Sequence of chain 1.F:
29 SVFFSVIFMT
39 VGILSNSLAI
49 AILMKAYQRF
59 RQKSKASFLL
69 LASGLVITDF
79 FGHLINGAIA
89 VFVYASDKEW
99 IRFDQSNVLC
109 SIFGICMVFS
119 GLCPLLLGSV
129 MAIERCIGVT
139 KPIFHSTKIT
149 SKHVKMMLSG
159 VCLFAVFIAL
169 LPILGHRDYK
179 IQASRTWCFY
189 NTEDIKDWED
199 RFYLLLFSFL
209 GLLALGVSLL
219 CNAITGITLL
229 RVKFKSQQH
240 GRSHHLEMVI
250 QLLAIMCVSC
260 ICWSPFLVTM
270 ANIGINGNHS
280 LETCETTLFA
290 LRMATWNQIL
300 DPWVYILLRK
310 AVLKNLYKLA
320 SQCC

Binding-site contacts:
Ligand atom C27 contacts residue PHE265 of chain 1.F at 3.8 Å (hydrophobic).
Ligand atom C10 contacts residue ASN84 of chain 1.F at 3.8 Å.
Ligand atom F20 contacts residue HIS81 of chain 1.F at 2.8 Å.
Ligand atom C11 contacts residue SER33 of chain 1.F at 3.7 Å.
Ligand atom O12 contacts residue SER33 of chain 1.F at 3.2 Å (h-bond).
Ligand atom C25 contacts residue GLY119 of chain 1.F at 3.8 Å.
Ligand atom O15 contacts residue THR294 of chain 1.F at 3.7 Å.
Ligand atom O23 contacts residue GLN297 of chain 1.F at 3.1 Å (h-bond).
Ligand atom C18 contacts residue THR294 of chain 1.F at 3.1 Å.
Ligand atom C17 contacts residue THR294 of chain 1.F at 3.5 Å.
Ligand atom C04 contacts residue THR184 of chain 1.F at 3.4 Å.
Ligand atom O15 contacts residue HIS81 of chain 1.F at 3.4 Å (h-bond).
Ligand atom C17 contacts residue ASN84 of chain 1.F at 3.8 Å.
Ligand atom C14 contacts residue HIS81 of chain 1.F at 3.8 Å.
Ligand atom C19 contacts residue HIS81 of chain 1.F at 3.6 Å.
Ligand atom O01 contacts residue THR184 of chain 1.F at 3.5 Å (h-bond).
Ligand atom F20 contacts residue GLN297 of chain 1.F at 2.9 Å.
Ligand atom C05 contacts residue THR184 of chain 1.F at 3.5 Å.
Ligand atom O03 contacts residue ARG291 of chain 1.F at 3.3 Å (salt-bridge).
Ligand atom C29 contacts residue ALA293 of chain 1.F at 3.7 Å (hydrophobic).
Ligand atom C08 contacts residue MET115 of chain 1.F at 3.5 Å (hydrophobic).
Ligand atom C16 contacts residue THR294 of chain 1.F at 3.2 Å.
Ligand atom C07 contacts residue MET115 of chain 1.F at 3.3 Å (hydrophobic).
Ligand atom O01 contacts residue TYR92 of chain 1.F at 3.2 Å (h-bond).
Ligand atom C26 contacts residue MET115 of chain 1.F at 2.9 Å (hydrophobic).
Ligand atom O23 contacts residue SER118 of chain 1.F at 3.5 Å (h-bond).
Ligand atom O15 contacts residue PHE36 of chain 1.F at 3.7 Å.
Ligand atom C05 contacts residue LEU290 of chain 1.F at 3.8 Å (hydrophobic).
Ligand atom C17 contacts residue HIS81 of chain 1.F at 2.9 Å.
Ligand atom C06 contacts residue LEU290 of chain 1.F at 3.5 Å (hydrophobic).
Ligand atom C28 contacts residue LEU290 of chain 1.F at 3.7 Å (hydrophobic).
Ligand atom F20 contacts residue SER118 of chain 1.F at 3.3 Å.
Ligand atom C13 contacts residue SER33 of chain 1.F at 3.7 Å.
Ligand atom F21 contacts residue SER118 of chain 1.F at 3.3 Å.
Ligand atom F21 contacts residue ASN84 of chain 1.F at 2.8 Å.
Ligand atom C16 contacts residue HIS81 of chain 1.F at 3.7 Å.
Ligand atom C18 contacts residue HIS81 of chain 1.F at 3.3 Å.
Ligand atom O03 contacts residue LEU287 of chain 1.F at 3.6 Å.
Ligand atom C25 contacts residue MET115 of chain 1.F at 3.3 Å (hydrophobic).
Ligand atom C19 contacts residue SER118 of chain 1.F at 3.7 Å.

This small molecule binds to this protein.
Small molecule (SMILES): O=C(O)CCC/C=C\C[C@@H]1[C@@H](/C=C/C(F)(F)COc2ccccc2)[C@H](O)C[C@@H]1O